The small molecule below binds the protein below.
Small molecule (SMILES): O=P(O)(O)OC[C@@H]1O[C@H](COP(=O)(O)O)[C@@H](O)[C@@H]1O

Sequence of chain 2.A:
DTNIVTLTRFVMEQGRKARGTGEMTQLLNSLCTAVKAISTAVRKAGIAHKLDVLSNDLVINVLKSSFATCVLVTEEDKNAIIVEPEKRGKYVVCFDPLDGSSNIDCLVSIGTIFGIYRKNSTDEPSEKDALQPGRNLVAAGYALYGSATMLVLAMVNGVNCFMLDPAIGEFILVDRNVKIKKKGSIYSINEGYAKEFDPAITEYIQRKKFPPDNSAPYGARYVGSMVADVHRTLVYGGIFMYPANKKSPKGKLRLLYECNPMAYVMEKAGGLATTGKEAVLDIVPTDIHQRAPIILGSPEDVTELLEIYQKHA

Sequence of chain 2.B:
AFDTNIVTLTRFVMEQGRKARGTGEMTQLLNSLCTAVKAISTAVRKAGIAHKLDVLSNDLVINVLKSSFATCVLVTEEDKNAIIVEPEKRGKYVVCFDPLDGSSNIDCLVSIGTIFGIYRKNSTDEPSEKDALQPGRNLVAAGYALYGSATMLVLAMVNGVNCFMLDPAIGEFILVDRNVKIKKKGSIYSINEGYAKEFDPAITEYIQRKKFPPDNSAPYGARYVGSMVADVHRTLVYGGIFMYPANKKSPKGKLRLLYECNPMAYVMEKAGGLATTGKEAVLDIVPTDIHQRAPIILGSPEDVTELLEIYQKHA

Binding-site contacts:
Ligand atom P1 contacts residue GLY122 of chain 2.B at 3.2 Å.
Ligand atom C2 contacts residue LYS274 of chain 2.B at 3.7 Å.
Ligand atom C5 contacts residue LYS274 of chain 2.B at 3.8 Å.
Ligand atom O1P contacts residue ASP121 of chain 2.B at 2.8 Å (salt-bridge).
Ligand atom O3 contacts residue ASP121 of chain 2.B at 2.8 Å (salt-bridge).
Ligand atom O1P contacts residue MG1 of chain 2.E at 2.6 Å.
Ligand atom O2P contacts residue MG1 of chain 2.E at 3.8 Å.
Ligand atom C6 contacts residue GLY246 of chain 2.B at 3.8 Å.
Ligand atom O4P contacts residue ARG243 of chain 2.A at 2.7 Å (salt-bridge).
Ligand atom C4 contacts residue MET248 of chain 2.B at 3.6 Å (hydrophobic).
Ligand atom O2P contacts residue GLY122 of chain 2.B at 2.6 Å (h-bond).
Ligand atom P2 contacts residue TYR215 of chain 2.B at 3.8 Å.
Ligand atom O2P contacts residue ASP121 of chain 2.B at 3.6 Å.
Ligand atom C3 contacts residue ASP121 of chain 2.B at 3.7 Å.
Ligand atom O5P contacts residue TYR215 of chain 2.B at 2.5 Å (h-bond).
Ligand atom O3 contacts residue SER247 of chain 2.B at 3.9 Å.
Ligand atom P2 contacts residue ASN212 of chain 2.B at 3.5 Å.
Ligand atom O1P contacts residue GLU280 of chain 2.B at 3.9 Å.
Ligand atom O5 contacts residue LYS274 of chain 2.B at 2.8 Å (salt-bridge).
Ligand atom O6P contacts residue ASN212 of chain 2.B at 3.0 Å (h-bond).
Ligand atom P1 contacts residue MG1 of chain 2.E at 3.6 Å.
Ligand atom O1 contacts residue GLY122 of chain 2.B at 2.7 Å.
Ligand atom C4 contacts residue GLY246 of chain 2.B at 3.4 Å.
Ligand atom P2 contacts residue ARG243 of chain 2.A at 3.9 Å.
Ligand atom O3 contacts residue MET248 of chain 2.B at 3.5 Å (h-bond).
Ligand atom O3 contacts residue GLY122 of chain 2.B at 3.7 Å.
Ligand atom O6P contacts residue TYR244 of chain 2.B at 2.9 Å (h-bond).
Ligand atom O4 contacts residue MET248 of chain 2.B at 2.9 Å (h-bond).
Ligand atom O6 contacts residue LYS274 of chain 2.B at 3.2 Å (salt-bridge).
Ligand atom C1 contacts residue GLY122 of chain 2.B at 3.8 Å.
Ligand atom O6P contacts residue ARG243 of chain 2.A at 3.5 Å (salt-bridge).
Ligand atom O5P contacts residue ASN212 of chain 2.B at 3.7 Å.
Ligand atom O1 contacts residue ASP121 of chain 2.B at 3.7 Å.
Ligand atom O4 contacts residue SER247 of chain 2.B at 3.5 Å.
Ligand atom O4P contacts residue ASN212 of chain 2.B at 3.6 Å (h-bond).
Ligand atom O1P contacts residue GLY122 of chain 2.B at 3.9 Å.
Ligand atom P1 contacts residue ASP121 of chain 2.B at 3.5 Å.
Ligand atom O2P contacts residue SER123 of chain 2.B at 3.7 Å.
Ligand atom O5P contacts residue TYR264 of chain 2.B at 3.3 Å (h-bond).
Ligand atom C4 contacts residue SER247 of chain 2.B at 3.9 Å.